Binding-site contacts:
Ligand atom C9 contacts residue ILE376 of chain 1.A at 4.2 Å (hydrophobic).
Ligand atom N16 contacts residue ILE376 of chain 1.A at 4.1 Å.
Ligand atom C7 contacts residue TRP337 of chain 1.A at 4.1 Å (hydrophobic).
Ligand atom C2 contacts residue ASP336 of chain 1.A at 4.1 Å.
Ligand atom C2 contacts residue TYR384 of chain 1.A at 3.4 Å (hydrophobic).
Ligand atom C1 contacts residue ASP336 of chain 1.A at 3.3 Å.
Ligand atom C8 contacts residue GLN385 of chain 1.A at 3.5 Å.
Ligand atom C1 contacts residue TRP337 of chain 1.A at 4.1 Å (hydrophobic).
Ligand atom N16 contacts residue PHE382 of chain 1.A at 3.4 Å.
Ligand atom C13 contacts residue PRO372 of chain 1.A at 3.9 Å (hydrophobic).
Ligand atom C14 contacts residue DMS1 of chain 1.E at 4.1 Å.
Ligand atom C7 contacts residue MET340 of chain 1.A at 4.0 Å (hydrophobic).
Ligand atom C12 contacts residue ILE376 of chain 1.A at 3.6 Å (hydrophobic).
Ligand atom C6 contacts residue ASP336 of chain 1.A at 3.6 Å.
Ligand atom C10 contacts residue ILE376 of chain 1.A at 3.5 Å (hydrophobic).
Ligand atom C12 contacts residue PRO372 of chain 1.A at 3.7 Å (hydrophobic).
Ligand atom C13 contacts residue ILE376 of chain 1.A at 3.8 Å (hydrophobic).
Ligand atom C4 contacts residue GLN385 of chain 1.A at 4.2 Å.
Ligand atom C13 contacts residue DMS1 of chain 1.E at 3.6 Å.
Ligand atom C15 contacts residue ILE376 of chain 1.A at 3.7 Å (hydrophobic).
Ligand atom C11 contacts residue MET470 of chain 1.A at 3.7 Å (hydrophobic).
Ligand atom C13 contacts residue SER375 of chain 1.A at 4.1 Å.
Ligand atom C12 contacts residue DMS1 of chain 1.E at 3.5 Å.
Ligand atom C2 contacts residue GLN385 of chain 1.A at 4.0 Å.
Ligand atom C5 contacts residue MET340 of chain 1.A at 4.1 Å (hydrophobic).
Ligand atom C14 contacts residue ILE376 of chain 1.A at 3.9 Å (hydrophobic).
Ligand atom C14 contacts residue SER375 of chain 1.A at 3.9 Å.
Ligand atom C8 contacts residue MET470 of chain 1.A at 4.0 Å (hydrophobic).
Ligand atom C11 contacts residue DMS1 of chain 1.E at 3.7 Å.
Ligand atom C3 contacts residue GLN385 of chain 1.A at 3.2 Å.
Ligand atom C4 contacts residue TRP337 of chain 1.A at 4.1 Å (hydrophobic).
Ligand atom C3 contacts residue TYR384 of chain 1.A at 3.9 Å (hydrophobic).
Ligand atom C5 contacts residue TRP337 of chain 1.A at 3.7 Å (hydrophobic).
Ligand atom C6 contacts residue TRP337 of chain 1.A at 3.6 Å (hydrophobic).
Ligand atom N17 contacts residue GLN385 of chain 1.A at 3.9 Å.
Ligand atom C11 contacts residue ILE376 of chain 1.A at 3.4 Å (hydrophobic).
Ligand atom N17 contacts residue PHE382 of chain 1.A at 3.4 Å.
Ligand atom C2 contacts residue TYR467 of chain 1.A at 4.0 Å (hydrophobic).
Ligand atom C9 contacts residue GLN385 of chain 1.A at 3.8 Å.
Ligand atom C10 contacts residue DMS1 of chain 1.E at 4.2 Å.

A protein and the small-molecule ligand that binds it are described below.
Small molecule (SMILES): c1ccc(CCc2n[nH]c3ccccc23)cc1

Sequence of chain 1.A:
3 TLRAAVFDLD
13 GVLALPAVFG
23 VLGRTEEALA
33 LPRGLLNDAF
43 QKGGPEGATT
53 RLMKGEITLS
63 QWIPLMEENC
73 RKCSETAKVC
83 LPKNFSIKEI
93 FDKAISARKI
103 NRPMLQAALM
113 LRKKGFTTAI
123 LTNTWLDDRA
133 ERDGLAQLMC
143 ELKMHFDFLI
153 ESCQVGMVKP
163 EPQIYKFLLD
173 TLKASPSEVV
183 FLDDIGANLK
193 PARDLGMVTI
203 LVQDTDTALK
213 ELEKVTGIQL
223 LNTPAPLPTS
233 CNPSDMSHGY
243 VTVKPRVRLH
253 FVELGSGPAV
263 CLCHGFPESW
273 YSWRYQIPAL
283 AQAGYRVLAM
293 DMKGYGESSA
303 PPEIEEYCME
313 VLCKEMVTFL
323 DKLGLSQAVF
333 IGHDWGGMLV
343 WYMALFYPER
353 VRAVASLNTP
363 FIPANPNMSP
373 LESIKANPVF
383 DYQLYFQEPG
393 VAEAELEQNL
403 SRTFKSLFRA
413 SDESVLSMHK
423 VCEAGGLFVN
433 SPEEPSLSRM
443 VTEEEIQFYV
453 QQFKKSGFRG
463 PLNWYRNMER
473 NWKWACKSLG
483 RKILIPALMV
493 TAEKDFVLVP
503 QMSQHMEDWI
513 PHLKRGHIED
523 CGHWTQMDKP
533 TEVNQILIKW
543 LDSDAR